Binding-site contacts:
Ligand atom C2 contacts residue ASP116 of chain 1.A at 3.8 Å.
Ligand atom C1 contacts residue GLC2 of chain 1.E at 2.4 Å.
Ligand atom O2 contacts residue GLC2 of chain 1.E at 1.8 Å (h-bond).
Ligand atom O5 contacts residue GLC2 of chain 1.E at 3.6 Å.
Ligand atom C4 contacts residue TYR6 of chain 1.A at 3.8 Å (hydrophobic).
Ligand atom C1 contacts residue TYR6 of chain 1.A at 3.6 Å (hydrophobic).
Ligand atom C1 contacts residue TYR41 of chain 1.A at 4.0 Å (hydrophobic).
Ligand atom O6 contacts residue ARG109 of chain 1.A at 3.1 Å (salt-bridge).
Ligand atom C3 contacts residue ASP116 of chain 1.A at 3.5 Å.
Ligand atom C3 contacts residue ASP111 of chain 1.A at 3.3 Å.
Ligand atom C2 contacts residue ARG8 of chain 1.A at 3.6 Å.
Ligand atom C6 contacts residue GLU43 of chain 1.A at 3.4 Å.
Ligand atom O5 contacts residue GLU43 of chain 1.A at 3.4 Å (salt-bridge).
Ligand atom O3 contacts residue HIS113 of chain 1.A at 2.8 Å (h-bond).
Ligand atom C2 contacts residue HIS113 of chain 1.A at 3.1 Å.
Ligand atom O1 contacts residue TYR41 of chain 1.A at 3.3 Å.
Ligand atom C4 contacts residue TYR118 of chain 1.A at 3.7 Å (hydrophobic).
Ligand atom O4 contacts residue TYR118 of chain 1.A at 3.4 Å (h-bond).
Ligand atom C2 contacts residue GLC2 of chain 1.E at 2.9 Å.
Ligand atom O1 contacts residue GLC2 of chain 1.E at 1.7 Å.
Ligand atom O2 contacts residue ARG33 of chain 1.A at 2.8 Å (salt-bridge).
Ligand atom O2 contacts residue ARG8 of chain 1.A at 2.7 Å (salt-bridge).
Ligand atom C2 contacts residue TRP420 of chain 1.A at 3.8 Å (hydrophobic).
Ligand atom O6 contacts residue GLU43 of chain 1.A at 2.8 Å (salt-bridge).
Ligand atom O2 contacts residue ARG33 of chain 1.A at 3.5 Å (salt-bridge).
Ligand atom O3 contacts residue ASP116 of chain 1.A at 3.7 Å.
Ligand atom C5 contacts residue TYR118 of chain 1.A at 3.2 Å (hydrophobic).
Ligand atom O5 contacts residue TRP420 of chain 1.A at 3.6 Å.
Ligand atom C3 contacts residue HIS113 of chain 1.A at 3.5 Å.
Ligand atom C3 contacts residue ARG33 of chain 1.A at 3.7 Å.
Ligand atom O5 contacts residue TYR6 of chain 1.A at 3.8 Å.
Ligand atom O6 contacts residue PHE106 of chain 1.A at 3.6 Å.
Ligand atom O3 contacts residue ARG33 of chain 1.A at 2.6 Å (salt-bridge).
Ligand atom O2 contacts residue HIS113 of chain 1.A at 3.1 Å (h-bond).
Ligand atom C2 contacts residue TYR6 of chain 1.A at 4.0 Å (hydrophobic).
Ligand atom O2 contacts residue ASP111 of chain 1.A at 4.0 Å.
Ligand atom O2 contacts residue ASP116 of chain 1.A at 3.0 Å (salt-bridge).
Ligand atom O5 contacts residue TYR41 of chain 1.A at 3.8 Å.
Ligand atom O3 contacts residue TYR6 of chain 1.A at 3.5 Å.
Ligand atom O3 contacts residue ASP111 of chain 1.A at 3.0 Å (salt-bridge).

Sequence of chain 1.A:
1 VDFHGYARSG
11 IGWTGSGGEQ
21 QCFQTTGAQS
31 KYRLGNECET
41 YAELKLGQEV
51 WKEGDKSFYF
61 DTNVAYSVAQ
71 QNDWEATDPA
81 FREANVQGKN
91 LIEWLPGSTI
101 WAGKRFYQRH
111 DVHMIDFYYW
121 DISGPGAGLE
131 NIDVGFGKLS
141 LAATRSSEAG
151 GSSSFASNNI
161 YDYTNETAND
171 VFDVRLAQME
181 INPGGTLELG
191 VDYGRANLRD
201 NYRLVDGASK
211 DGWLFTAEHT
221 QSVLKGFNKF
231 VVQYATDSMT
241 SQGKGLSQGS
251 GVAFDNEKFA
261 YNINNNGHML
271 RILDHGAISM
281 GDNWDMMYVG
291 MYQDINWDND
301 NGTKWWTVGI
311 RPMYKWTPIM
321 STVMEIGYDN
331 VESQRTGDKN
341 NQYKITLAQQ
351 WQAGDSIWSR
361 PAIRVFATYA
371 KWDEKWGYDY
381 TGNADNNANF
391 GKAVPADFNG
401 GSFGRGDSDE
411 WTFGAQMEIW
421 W

The protein below binds the small molecule below.
Small molecule (SMILES): OC[C@H]1O[C@H](O[C@H]2[C@H](O)[C@@H](O)[C@H](O)O[C@@H]2CO)[C@H](O)[C@@H](O)[C@@H]1O